The protein below binds the small molecule below.
Small molecule (SMILES): CC(C)C[C@H](NC(=O)[C@@H](NC(=O)[C@H](CCCC[N+](C)(C)C)NC(=O)[C@H](CCCN=C(N)N)NC(=O)[C@H](CC1=NC=NC1)NC(=O)[C@@H](N)CCCN=C(N)N)C(C)C)C(=O)N[C@@H](CCCN=C(N)N)C(=O)N[C@@H](C)C(=O)N[C@H](C=O)CC(N)=O

Binding-site contacts:
Ligand atom CB contacts residue ASP42 of chain 1.C at 3.5 Å.
Ligand atom C contacts residue TYR101 of chain 1.C at 3.5 Å (hydrophobic).
Ligand atom C contacts residue TYR101 of chain 1.C at 3.5 Å (hydrophobic).
Ligand atom CB contacts residue GLU95 of chain 1.C at 3.6 Å.
Ligand atom CM2 contacts residue TYR49 of chain 1.C at 3.6 Å (hydrophobic).
Ligand atom ND2 contacts residue TYR101 of chain 1.C at 3.4 Å.
Ligand atom CG contacts residue ASP42 of chain 1.C at 3.2 Å.
Ligand atom CE contacts residue GLU93 of chain 1.C at 3.7 Å.
Ligand atom CA contacts residue GLU95 of chain 1.C at 3.7 Å.
Ligand atom CM3 contacts residue GLU93 of chain 1.C at 3.5 Å.
Ligand atom CA contacts residue GLU95 of chain 1.C at 3.4 Å.
Ligand atom N contacts residue GLU95 of chain 1.C at 2.6 Å (salt-bridge).
Ligand atom C contacts residue ASP42 of chain 1.C at 3.7 Å.
Ligand atom CB contacts residue TYR101 of chain 1.C at 3.5 Å (hydrophobic).
Ligand atom N contacts residue GLU95 of chain 1.C at 3.0 Å (salt-bridge).
Ligand atom NH1 contacts residue ILE40 of chain 1.C at 2.4 Å (h-bond).
Ligand atom CB contacts residue GLU95 of chain 1.C at 3.1 Å.
Ligand atom O contacts residue TYR101 of chain 1.C at 3.5 Å (h-bond).
Ligand atom CA contacts residue ASP42 of chain 1.C at 3.4 Å.
Ligand atom N contacts residue ASP42 of chain 1.C at 2.9 Å (salt-bridge).
Ligand atom NH1 contacts residue GLU95 of chain 1.C at 3.5 Å.
Ligand atom CZ contacts residue ASP96 of chain 1.C at 3.4 Å.
Ligand atom CZ contacts residue ILE40 of chain 1.C at 3.5 Å (hydrophobic).
Ligand atom CG contacts residue TYR101 of chain 1.C at 3.6 Å (hydrophobic).
Ligand atom CZ contacts residue GLU95 of chain 1.C at 3.7 Å.
Ligand atom NH1 contacts residue ASP96 of chain 1.C at 2.4 Å (salt-bridge).
Ligand atom C contacts residue GLU95 of chain 1.C at 3.5 Å.
Ligand atom CE1 contacts residue GLU93 of chain 1.C at 3.6 Å.
Ligand atom O contacts residue ASP42 of chain 1.C at 3.2 Å (salt-bridge).
Ligand atom NH2 contacts residue ASP96 of chain 1.C at 3.5 Å (salt-bridge).
Ligand atom CD contacts residue TYR49 of chain 1.C at 3.7 Å (hydrophobic).
Ligand atom CM3 contacts residue CYS72 of chain 1.C at 3.7 Å (hydrophobic).
Ligand atom CM2 contacts residue TRP70 of chain 1.C at 3.6 Å (hydrophobic).
Ligand atom N contacts residue ASP42 of chain 1.C at 3.1 Å (salt-bridge).
Ligand atom CA contacts residue ASP42 of chain 1.C at 3.8 Å.
Ligand atom CM2 contacts residue PHE71 of chain 1.C at 3.4 Å (hydrophobic).
Ligand atom O contacts residue TYR101 of chain 1.C at 2.9 Å (h-bond).
Ligand atom NE contacts residue ASP42 of chain 1.C at 3.5 Å (salt-bridge).
Ligand atom CM3 contacts residue PHE71 of chain 1.C at 3.2 Å (hydrophobic).
Ligand atom CG1 contacts residue ASP42 of chain 1.C at 3.3 Å.

Sequence of chain 1.C:
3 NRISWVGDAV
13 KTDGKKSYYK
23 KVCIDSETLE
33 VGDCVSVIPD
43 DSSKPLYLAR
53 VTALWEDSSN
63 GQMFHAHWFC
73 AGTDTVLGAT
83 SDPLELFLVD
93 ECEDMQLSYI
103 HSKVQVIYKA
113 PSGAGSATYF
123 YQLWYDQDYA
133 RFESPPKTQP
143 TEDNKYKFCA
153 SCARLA